Sequence of chain 1.A:
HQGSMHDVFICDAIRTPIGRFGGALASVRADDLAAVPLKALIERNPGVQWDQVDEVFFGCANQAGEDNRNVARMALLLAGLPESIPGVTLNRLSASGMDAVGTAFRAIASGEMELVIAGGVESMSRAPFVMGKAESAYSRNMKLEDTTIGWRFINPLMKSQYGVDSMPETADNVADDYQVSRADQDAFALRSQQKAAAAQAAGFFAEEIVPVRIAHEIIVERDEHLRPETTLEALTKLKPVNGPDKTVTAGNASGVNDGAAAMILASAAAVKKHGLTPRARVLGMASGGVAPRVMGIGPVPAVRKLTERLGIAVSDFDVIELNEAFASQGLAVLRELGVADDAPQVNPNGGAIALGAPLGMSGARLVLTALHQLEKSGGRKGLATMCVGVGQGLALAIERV

Binding-site contacts:
Ligand atom OAB contacts residue LEU112 of chain 1.D at 3.8 Å.
Ligand atom C14 contacts residue MET143 of chain 1.D at 3.9 Å (hydrophobic).
Ligand atom C11 contacts residue LEU381 of chain 1.D at 4.2 Å (hydrophobic).
Ligand atom C11 contacts residue ARG171 of chain 1.D at 3.4 Å.
Ligand atom C9 contacts residue LEU381 of chain 1.D at 4.1 Å (hydrophobic).
Ligand atom C11 contacts residue ASN81 of chain 1.D at 4.3 Å.
Ligand atom C9 contacts residue ARG88 of chain 1.A at 3.1 Å.
Ligand atom OAB contacts residue GLY411 of chain 1.D at 3.9 Å.
Ligand atom C8 contacts residue ARG88 of chain 1.A at 3.9 Å.
Ligand atom C11 contacts residue ALA80 of chain 1.D at 3.7 Å (hydrophobic).
Ligand atom C5 contacts residue GLU141 of chain 1.D at 4.0 Å.
Ligand atom C8 contacts residue LEU381 of chain 1.D at 3.3 Å (hydrophobic).
Ligand atom C14 contacts residue ALA146 of chain 1.D at 4.2 Å (hydrophobic).
Ligand atom C10 contacts residue LEU112 of chain 1.D at 3.8 Å (hydrophobic).
Ligand atom C7 contacts residue ARG171 of chain 1.D at 3.0 Å.
Ligand atom C5 contacts residue ASN81 of chain 1.D at 3.8 Å.
Ligand atom OAB contacts residue ARG88 of chain 1.A at 3.6 Å (salt-bridge).
Ligand atom C8 contacts residue ARG171 of chain 1.D at 4.2 Å.
Ligand atom C9 contacts residue ILE168 of chain 1.D at 3.8 Å (hydrophobic).
Ligand atom C6 contacts residue ARG171 of chain 1.D at 3.3 Å.
Ligand atom C14 contacts residue GLU141 of chain 1.D at 4.0 Å.
Ligand atom C8 contacts residue ILE168 of chain 1.D at 3.8 Å (hydrophobic).
Ligand atom C7 contacts residue GLY169 of chain 1.D at 3.7 Å.
Ligand atom C10 contacts residue ARG88 of chain 1.A at 3.5 Å.
Ligand atom C6 contacts residue THR166 of chain 1.D at 3.2 Å.
Ligand atom C6 contacts residue ASN81 of chain 1.D at 3.5 Å.
Ligand atom C14 contacts residue THR167 of chain 1.D at 2.8 Å.
Ligand atom C6 contacts residue THR167 of chain 1.D at 3.9 Å.
Ligand atom C10 contacts residue LEU381 of chain 1.D at 4.0 Å (hydrophobic).
Ligand atom C8 contacts residue GLY169 of chain 1.D at 3.4 Å.
Ligand atom OAB contacts residue MET186 of chain 1.D at 3.9 Å.
Ligand atom C9 contacts residue GLY169 of chain 1.D at 3.2 Å.
Ligand atom C7 contacts residue ARG88 of chain 1.A at 3.3 Å.
Ligand atom C11 contacts residue ARG88 of chain 1.A at 4.0 Å.
Ligand atom C5 contacts residue THR167 of chain 1.D at 3.4 Å.
Ligand atom C5 contacts residue LEU381 of chain 1.D at 3.8 Å (hydrophobic).
Ligand atom C14 contacts residue THR166 of chain 1.D at 3.4 Å.
Ligand atom C5 contacts residue THR166 of chain 1.D at 3.8 Å.
Ligand atom C14 contacts residue ASN81 of chain 1.D at 3.4 Å.
Ligand atom C7 contacts residue ILE168 of chain 1.D at 4.2 Å (hydrophobic).

Sequence of chain 1.D:
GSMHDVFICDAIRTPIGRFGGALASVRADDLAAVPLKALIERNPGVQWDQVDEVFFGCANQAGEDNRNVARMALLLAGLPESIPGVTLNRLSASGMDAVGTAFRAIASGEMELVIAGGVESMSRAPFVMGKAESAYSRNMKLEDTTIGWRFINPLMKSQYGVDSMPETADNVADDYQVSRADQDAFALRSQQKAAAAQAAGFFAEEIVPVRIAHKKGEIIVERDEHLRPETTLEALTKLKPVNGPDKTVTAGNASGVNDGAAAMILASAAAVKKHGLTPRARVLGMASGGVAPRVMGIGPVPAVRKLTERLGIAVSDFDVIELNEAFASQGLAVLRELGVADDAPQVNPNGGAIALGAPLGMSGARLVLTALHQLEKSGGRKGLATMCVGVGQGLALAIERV

This protein binds this small molecule.
Small molecule (SMILES): CCCCCCCC=O